A small-molecule ligand and the protein it binds are described below.
Small molecule (SMILES): Nc1nc2c(ncn2[C@@H]2C[C@@H](COCCP(=O)(O)O)N(C(=O)CCP(=O)(O)O)C2)c(=O)[nH]1

Binding-site contacts:
Ligand atom O30 contacts residue THR139 of chain 1.C at 3.4 Å (h-bond).
Ligand atom C12 contacts residue ASP138 of chain 1.C at 3.5 Å.
Ligand atom O21 contacts residue PHE187 of chain 1.C at 3.2 Å.
Ligand atom O04 contacts residue LYS69 of chain 1.C at 3.3 Å (salt-bridge).
Ligand atom O01 contacts residue LYS69 of chain 1.C at 3.3 Å (salt-bridge).
Ligand atom C18 contacts residue VAL188 of chain 1.C at 3.3 Å (hydrophobic).
Ligand atom O21 contacts residue LYS186 of chain 1.C at 3.3 Å (salt-bridge).
Ligand atom O30 contacts residue THR142 of chain 1.C at 2.4 Å (h-bond).
Ligand atom C07 contacts residue MG1 of chain 1.M at 2.9 Å.
Ligand atom O01 contacts residue GLY70 of chain 1.C at 3.1 Å (h-bond).
Ligand atom O31 contacts residue THR139 of chain 1.C at 3.0 Å (h-bond).
Ligand atom C16 contacts residue PHE187 of chain 1.C at 3.5 Å (hydrophobic).
Ligand atom O29 contacts residue THR139 of chain 1.C at 2.7 Å (h-bond).
Ligand atom N19 contacts residue LEU193 of chain 1.C at 3.4 Å.
Ligand atom C16 contacts residue VAL188 of chain 1.C at 3.6 Å (hydrophobic).
Ligand atom N17 contacts residue VAL188 of chain 1.C at 2.5 Å (h-bond).
Ligand atom O03 contacts residue ARG200 of chain 1.C at 3.1 Å (salt-bridge).
Ligand atom O31 contacts residue ASP138 of chain 1.C at 2.8 Å (salt-bridge).
Ligand atom C18 contacts residue PHE187 of chain 1.C at 3.5 Å (hydrophobic).
Ligand atom O29 contacts residue ASP138 of chain 1.C at 3.1 Å.
Ligand atom O32 contacts residue MG1 of chain 1.M at 2.4 Å.
Ligand atom O04 contacts residue ARG200 of chain 1.C at 3.3 Å (salt-bridge).
Ligand atom O21 contacts residue VAL188 of chain 1.C at 2.9 Å (h-bond).
Ligand atom N13 contacts residue LYS166 of chain 1.C at 2.8 Å (salt-bridge).
Ligand atom O21 contacts residue LYS166 of chain 1.C at 3.0 Å (salt-bridge).
Ligand atom O03 contacts residue ASP194 of chain 1.C at 2.8 Å (salt-bridge).
Ligand atom C15 contacts residue LYS166 of chain 1.C at 3.5 Å.
Ligand atom C16 contacts residue LYS166 of chain 1.C at 3.6 Å.
Ligand atom N19 contacts residue ASP194 of chain 1.C at 2.8 Å (salt-bridge).
Ligand atom O30 contacts residue LYS141 of chain 1.C at 3.5 Å (salt-bridge).
Ligand atom C09 contacts residue MG1 of chain 1.M at 3.6 Å.
Ligand atom N19 contacts residue VAL188 of chain 1.C at 3.2 Å (h-bond).
Ligand atom C15 contacts residue PHE187 of chain 1.C at 3.6 Å (hydrophobic).
Ligand atom N08 contacts residue MG1 of chain 1.M at 3.5 Å.
Ligand atom P28 contacts residue THR142 of chain 1.C at 3.6 Å.
Ligand atom P02 contacts residue MG1 of chain 1.M at 3.7 Å.
Ligand atom O03 contacts residue MG1 of chain 1.M at 2.4 Å.
Ligand atom N17 contacts residue PHE187 of chain 1.C at 3.6 Å.
Ligand atom O31 contacts residue GLY140 of chain 1.C at 2.8 Å (h-bond).
Ligand atom P28 contacts residue THR139 of chain 1.C at 3.5 Å.

Sequence of chain 1.C:
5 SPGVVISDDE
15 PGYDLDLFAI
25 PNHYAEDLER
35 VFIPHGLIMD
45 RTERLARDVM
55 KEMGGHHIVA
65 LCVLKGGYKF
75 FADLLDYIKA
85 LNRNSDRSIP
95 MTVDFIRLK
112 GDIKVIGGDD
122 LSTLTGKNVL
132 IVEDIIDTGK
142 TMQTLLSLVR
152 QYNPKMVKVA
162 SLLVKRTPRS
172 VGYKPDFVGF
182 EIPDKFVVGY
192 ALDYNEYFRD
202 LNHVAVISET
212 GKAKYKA